Sequence of chain 3.A:
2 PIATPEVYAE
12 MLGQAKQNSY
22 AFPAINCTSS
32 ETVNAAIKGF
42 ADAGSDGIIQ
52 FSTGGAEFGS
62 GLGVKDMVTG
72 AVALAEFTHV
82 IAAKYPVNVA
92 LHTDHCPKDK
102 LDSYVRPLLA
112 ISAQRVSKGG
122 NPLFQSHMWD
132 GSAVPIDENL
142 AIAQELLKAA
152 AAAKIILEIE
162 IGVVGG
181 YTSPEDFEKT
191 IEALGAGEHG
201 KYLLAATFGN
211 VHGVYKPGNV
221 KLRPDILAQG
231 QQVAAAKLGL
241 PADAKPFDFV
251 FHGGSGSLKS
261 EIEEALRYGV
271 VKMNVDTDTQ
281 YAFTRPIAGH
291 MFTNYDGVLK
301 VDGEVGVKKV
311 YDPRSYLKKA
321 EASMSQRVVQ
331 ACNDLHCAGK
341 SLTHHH

Binding-site contacts:
Ligand atom O6 contacts residue ASP276 of chain 4.A at 3.5 Å (salt-bridge).
Ligand atom O4 contacts residue HIS96 of chain 4.A at 3.0 Å (h-bond).
Ligand atom C3 contacts residue ASP95 of chain 4.A at 3.2 Å.
Ligand atom O3 contacts residue ASP95 of chain 4.A at 2.6 Å (salt-bridge).
Ligand atom C4 contacts residue HIS212 of chain 4.A at 3.5 Å.
Ligand atom C2 contacts residue ASN274 of chain 4.A at 3.5 Å.
Ligand atom P6 contacts residue SER53 of chain 4.A at 3.6 Å.
Ligand atom O1 contacts residue GLY253 of chain 4.A at 3.2 Å.
Ligand atom C2 contacts residue HIS212 of chain 4.A at 3.3 Å.
Ligand atom O3 contacts residue HIS252 of chain 4.A at 3.2 Å (h-bond).
Ligand atom O2 contacts residue ASN274 of chain 4.A at 3.3 Å.
Ligand atom C3 contacts residue ZN1 of chain 4.D at 2.9 Å.
Ligand atom O2 contacts residue GLY253 of chain 4.A at 2.9 Å (h-bond).
Ligand atom O63 contacts residue ARG314 of chain 3.A at 2.8 Å (salt-bridge).
Ligand atom O63 contacts residue SER53 of chain 4.A at 2.5 Å (h-bond).
Ligand atom O3 contacts residue ZN1 of chain 4.D at 2.1 Å.
Ligand atom O4 contacts residue HIS212 of chain 4.A at 2.9 Å (h-bond).
Ligand atom O11 contacts residue THR277 of chain 4.A at 2.5 Å (h-bond).
Ligand atom O3 contacts residue ASN274 of chain 4.A at 3.2 Å (h-bond).
Ligand atom P1 contacts residue SER255 of chain 4.A at 3.6 Å.
Ligand atom O2 contacts residue ZN1 of chain 4.D at 2.6 Å.
Ligand atom O12 contacts residue VAL275 of chain 4.A at 3.4 Å.
Ligand atom O3 contacts residue HIS96 of chain 4.A at 3.4 Å (h-bond).
Ligand atom O5 contacts residue ASN27 of chain 4.A at 3.5 Å (h-bond).
Ligand atom C2 contacts residue ZN1 of chain 4.D at 3.1 Å.
Ligand atom O12 contacts residue ASP276 of chain 4.A at 3.0 Å (salt-bridge).
Ligand atom C3 contacts residue ASN27 of chain 4.A at 3.6 Å.
Ligand atom O2 contacts residue HIS252 of chain 4.A at 3.4 Å (h-bond).
Ligand atom C5 contacts residue ASP95 of chain 4.A at 3.5 Å.
Ligand atom O4 contacts residue ZN1 of chain 4.D at 2.4 Å.
Ligand atom O13 contacts residue GLY253 of chain 4.A at 3.2 Å.
Ligand atom O5 contacts residue ASP276 of chain 4.A at 2.5 Å (salt-bridge).
Ligand atom O2 contacts residue HIS212 of chain 4.A at 3.0 Å.
Ligand atom O13 contacts residue NA1 of chain 4.C at 2.4 Å (h-bond).
Ligand atom C4 contacts residue ZN1 of chain 4.D at 3.1 Å.
Ligand atom O12 contacts residue SER255 of chain 4.A at 2.5 Å (h-bond).
Ligand atom O13 contacts residue SER255 of chain 4.A at 3.5 Å (h-bond).
Ligand atom O62 contacts residue ARG314 of chain 3.A at 3.1 Å (salt-bridge).
Ligand atom O13 contacts residue GLY213 of chain 4.A at 3.0 Å (h-bond).
Ligand atom O1 contacts residue HIS212 of chain 4.A at 3.5 Å.

A protein and the small-molecule ligand that binds it are described below.
Small molecule (SMILES): O=C(COP(=O)(O)O)[C@H](O)[C@@H](O)[C@H](O)COP(=O)(O)O

Sequence of chain 4.A:
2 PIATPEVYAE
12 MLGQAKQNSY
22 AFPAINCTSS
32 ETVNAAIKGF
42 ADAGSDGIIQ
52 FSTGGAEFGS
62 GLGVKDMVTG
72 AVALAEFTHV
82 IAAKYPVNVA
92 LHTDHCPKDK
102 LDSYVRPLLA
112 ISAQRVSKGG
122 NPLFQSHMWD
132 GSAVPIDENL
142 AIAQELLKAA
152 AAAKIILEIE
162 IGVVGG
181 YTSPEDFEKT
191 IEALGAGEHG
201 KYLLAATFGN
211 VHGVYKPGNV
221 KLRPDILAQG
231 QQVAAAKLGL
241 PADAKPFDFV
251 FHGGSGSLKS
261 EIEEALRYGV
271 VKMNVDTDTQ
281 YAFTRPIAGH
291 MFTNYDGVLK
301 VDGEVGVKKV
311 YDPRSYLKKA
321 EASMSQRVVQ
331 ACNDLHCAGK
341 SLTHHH